A protein and the small-molecule ligand that binds it are described below.
Small molecule (SMILES): OC[C@H]1O[C@@H](O)[C@@H](O)[C@@H]1O

Sequence of chain 1.E:
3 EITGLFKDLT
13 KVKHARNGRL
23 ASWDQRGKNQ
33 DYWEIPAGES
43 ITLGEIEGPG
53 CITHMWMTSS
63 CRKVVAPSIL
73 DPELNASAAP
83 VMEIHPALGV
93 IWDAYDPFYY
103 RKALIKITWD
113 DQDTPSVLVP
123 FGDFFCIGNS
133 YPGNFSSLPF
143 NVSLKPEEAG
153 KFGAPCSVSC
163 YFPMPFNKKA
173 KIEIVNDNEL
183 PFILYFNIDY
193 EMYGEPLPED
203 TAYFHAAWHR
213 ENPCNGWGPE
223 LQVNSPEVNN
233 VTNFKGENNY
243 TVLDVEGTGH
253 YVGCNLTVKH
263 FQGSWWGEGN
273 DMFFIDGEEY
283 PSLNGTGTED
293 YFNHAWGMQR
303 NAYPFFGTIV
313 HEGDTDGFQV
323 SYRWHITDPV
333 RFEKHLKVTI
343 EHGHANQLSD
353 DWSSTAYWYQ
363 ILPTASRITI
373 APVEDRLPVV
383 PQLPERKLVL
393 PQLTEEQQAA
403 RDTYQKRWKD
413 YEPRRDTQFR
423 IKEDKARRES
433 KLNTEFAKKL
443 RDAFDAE

Binding-site contacts:
Ligand atom O3 contacts residue GLU270 of chain 1.E at 4.3 Å.
Ligand atom O5 contacts residue TRP58 of chain 1.F at 4.4 Å.
Ligand atom O2 contacts residue GLU270 of chain 1.E at 3.5 Å (salt-bridge).
Ligand atom O2 contacts residue GLY269 of chain 1.E at 3.2 Å (h-bond).
Ligand atom O1 contacts residue TRP267 of chain 1.E at 3.2 Å (h-bond).
Ligand atom C4 contacts residue GLU291 of chain 1.E at 3.9 Å.
Ligand atom C5 contacts residue TRP298 of chain 1.E at 4.0 Å (hydrophobic).
Ligand atom C2 contacts residue GLU270 of chain 1.E at 3.4 Å.
Ligand atom O5 contacts residue TRP298 of chain 1.E at 3.0 Å (h-bond).
Ligand atom C4 contacts residue TYR187 of chain 1.F at 3.6 Å (hydrophobic).
Ligand atom O1 contacts residue GLY299 of chain 1.E at 3.9 Å.
Ligand atom O4 contacts residue TRP298 of chain 1.E at 3.8 Å.
Ligand atom O3 contacts residue THR288 of chain 1.E at 3.3 Å (h-bond).
Ligand atom C1 contacts residue TRP267 of chain 1.E at 4.0 Å (hydrophobic).
Ligand atom O2 contacts residue GLU291 of chain 1.E at 2.6 Å (salt-bridge).
Ligand atom O2 contacts residue TRP267 of chain 1.E at 3.0 Å (h-bond).
Ligand atom C1 contacts residue GLU291 of chain 1.E at 3.2 Å.
Ligand atom O3 contacts residue TYR187 of chain 1.F at 3.4 Å.
Ligand atom O1 contacts residue TRP298 of chain 1.E at 4.0 Å.
Ligand atom O5 contacts residue ALA297 of chain 1.E at 3.3 Å.
Ligand atom C2 contacts residue GLU291 of chain 1.E at 3.3 Å.
Ligand atom C5 contacts residue TYR187 of chain 1.F at 3.7 Å (hydrophobic).
Ligand atom C5 contacts residue GLU291 of chain 1.E at 4.2 Å.
Ligand atom C3 contacts residue TYR187 of chain 1.F at 4.2 Å (hydrophobic).
Ligand atom O4 contacts residue GLU291 of chain 1.E at 3.4 Å (salt-bridge).
Ligand atom O3 contacts residue GLY289 of chain 1.E at 3.8 Å.
Ligand atom C3 contacts residue ASP292 of chain 1.E at 3.4 Å.
Ligand atom C5 contacts residue THR60 of chain 1.F at 3.9 Å.
Ligand atom O5 contacts residue ASP292 of chain 1.E at 2.7 Å (salt-bridge).
Ligand atom C4 contacts residue ASP292 of chain 1.E at 3.9 Å.
Ligand atom O3 contacts residue GLU291 of chain 1.E at 4.2 Å.
Ligand atom O5 contacts residue THR60 of chain 1.F at 3.8 Å.
Ligand atom O1 contacts residue GLU291 of chain 1.E at 2.6 Å (salt-bridge).
Ligand atom C5 contacts residue ASP292 of chain 1.E at 3.4 Å.
Ligand atom C3 contacts residue GLU291 of chain 1.E at 3.4 Å.
Ligand atom O5 contacts residue GLU291 of chain 1.E at 3.5 Å (salt-bridge).
Ligand atom O1 contacts residue GLU270 of chain 1.E at 3.6 Å.
Ligand atom C1 contacts residue GLU270 of chain 1.E at 3.3 Å.
Ligand atom O3 contacts residue ASP292 of chain 1.E at 2.8 Å (salt-bridge).
Ligand atom C2 contacts residue TRP267 of chain 1.E at 4.0 Å (hydrophobic).

Sequence of chain 1.F:
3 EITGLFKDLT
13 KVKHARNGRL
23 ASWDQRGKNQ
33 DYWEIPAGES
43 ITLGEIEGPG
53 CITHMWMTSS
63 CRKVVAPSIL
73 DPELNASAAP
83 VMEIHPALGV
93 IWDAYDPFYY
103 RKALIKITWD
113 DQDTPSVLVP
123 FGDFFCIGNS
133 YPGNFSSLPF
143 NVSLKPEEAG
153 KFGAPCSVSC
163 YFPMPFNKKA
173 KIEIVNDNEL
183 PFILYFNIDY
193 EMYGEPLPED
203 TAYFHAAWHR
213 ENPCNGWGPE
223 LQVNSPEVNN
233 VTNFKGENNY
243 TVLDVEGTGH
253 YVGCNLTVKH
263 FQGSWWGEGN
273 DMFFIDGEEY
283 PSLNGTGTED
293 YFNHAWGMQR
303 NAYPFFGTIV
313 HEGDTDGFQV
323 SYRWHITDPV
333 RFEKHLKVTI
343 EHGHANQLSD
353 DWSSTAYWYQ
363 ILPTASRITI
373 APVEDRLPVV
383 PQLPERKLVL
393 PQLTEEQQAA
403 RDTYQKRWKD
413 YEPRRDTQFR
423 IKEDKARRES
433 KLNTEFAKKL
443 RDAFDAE